Sequence of chain 1.D:
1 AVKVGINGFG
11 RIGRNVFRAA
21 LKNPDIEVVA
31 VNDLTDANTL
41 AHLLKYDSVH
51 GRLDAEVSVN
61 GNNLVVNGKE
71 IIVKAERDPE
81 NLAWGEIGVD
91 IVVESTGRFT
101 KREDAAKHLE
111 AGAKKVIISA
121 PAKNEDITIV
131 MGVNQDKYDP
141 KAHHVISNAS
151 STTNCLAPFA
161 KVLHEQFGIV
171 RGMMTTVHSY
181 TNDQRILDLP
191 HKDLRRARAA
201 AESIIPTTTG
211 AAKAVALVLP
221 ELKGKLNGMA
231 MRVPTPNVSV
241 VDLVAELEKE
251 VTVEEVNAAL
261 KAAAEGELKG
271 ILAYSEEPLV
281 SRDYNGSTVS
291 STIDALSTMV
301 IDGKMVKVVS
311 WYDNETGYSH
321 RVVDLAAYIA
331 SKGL

A small-molecule ligand and the protein it binds are described below.
Small molecule (SMILES): O=C[C@H](O)COP(=O)(O)O

Binding-site contacts:
Ligand atom C1 contacts residue SER151 of chain 1.D at 3.5 Å.
Ligand atom P contacts residue THR181 of chain 1.D at 3.5 Å.
Ligand atom O4P contacts residue NAD1 of chain 1.K at 3.3 Å (h-bond).
Ligand atom O2P contacts residue ASP183 of chain 1.D at 3.8 Å.
Ligand atom C2 contacts residue HIS178 of chain 1.D at 4.1 Å.
Ligand atom O1 contacts residue ASN314 of chain 1.D at 4.4 Å.
Ligand atom O3P contacts residue ARG196 of chain 1.D at 3.9 Å.
Ligand atom C3 contacts residue ARG232 of chain 1.D at 3.4 Å.
Ligand atom C1 contacts residue THR152 of chain 1.D at 3.4 Å.
Ligand atom P contacts residue ASP183 of chain 1.D at 4.0 Å.
Ligand atom O2P contacts residue THR181 of chain 1.D at 2.5 Å (h-bond).
Ligand atom O1 contacts residue HIS178 of chain 1.D at 2.5 Å (h-bond).
Ligand atom O2P contacts residue ARG196 of chain 1.D at 4.0 Å.
Ligand atom C2 contacts residue SER150 of chain 1.D at 4.1 Å.
Ligand atom C1 contacts residue HIS178 of chain 1.D at 3.1 Å.
Ligand atom O1P contacts residue ARG232 of chain 1.D at 4.0 Å.
Ligand atom O1P contacts residue NAD1 of chain 1.K at 3.5 Å (h-bond).
Ligand atom C3 contacts residue HIS178 of chain 1.D at 4.1 Å.
Ligand atom C2 contacts residue SER151 of chain 1.D at 4.0 Å.
Ligand atom O4P contacts residue ASP183 of chain 1.D at 4.1 Å.
Ligand atom O1 contacts residue TYR312 of chain 1.D at 4.3 Å.
Ligand atom C2 contacts residue NAD1 of chain 1.K at 4.5 Å.
Ligand atom O2 contacts residue SER150 of chain 1.D at 4.0 Å.
Ligand atom P contacts residue NAD1 of chain 1.K at 3.7 Å.
Ligand atom O2P contacts residue ARG232 of chain 1.D at 2.7 Å (salt-bridge).
Ligand atom O2 contacts residue SER151 of chain 1.D at 3.2 Å (h-bond).
Ligand atom O1 contacts residue THR152 of chain 1.D at 3.3 Å (h-bond).
Ligand atom O3P contacts residue ASP183 of chain 1.D at 3.7 Å.
Ligand atom O1 contacts residue SER151 of chain 1.D at 2.4 Å (h-bond).
Ligand atom O4P contacts residue THR181 of chain 1.D at 3.5 Å (h-bond).
Ligand atom O3P contacts residue ARG232 of chain 1.D at 4.5 Å.
Ligand atom P contacts residue ARG232 of chain 1.D at 3.9 Å.
Ligand atom O2 contacts residue NAD1 of chain 1.K at 3.2 Å.
Ligand atom C1 contacts residue SER150 of chain 1.D at 4.4 Å.
Ligand atom O3P contacts residue NAD1 of chain 1.K at 3.5 Å (h-bond).